Binding-site contacts:
Ligand atom CAA contacts residue FAD1 of chain 1.OA at 3.7 Å.
Ligand atom CAZ contacts residue PHE261 of chain 1.F at 3.6 Å (hydrophobic).
Ligand atom CAT contacts residue MET381 of chain 1.F at 3.6 Å (hydrophobic).
Ligand atom CAB contacts residue PRO326 of chain 1.F at 3.4 Å (hydrophobic).
Ligand atom OAG contacts residue FAD1 of chain 1.OA at 3.2 Å (h-bond).
Ligand atom CAN contacts residue THR327 of chain 1.F at 3.8 Å.
Ligand atom CAO contacts residue PHE261 of chain 1.F at 3.7 Å (hydrophobic).
Ligand atom CAE contacts residue PRO326 of chain 1.F at 3.8 Å (hydrophobic).
Ligand atom CAI contacts residue TYR106 of chain 1.F at 3.2 Å (hydrophobic).
Ligand atom NAD contacts residue PRO326 of chain 1.F at 3.2 Å (h-bond).
Ligand atom CBB contacts residue MET381 of chain 1.F at 3.2 Å (hydrophobic).
Ligand atom CAQ contacts residue PHE261 of chain 1.F at 3.5 Å (hydrophobic).
Ligand atom OAG contacts residue HIS57 of chain 1.F at 2.2 Å (h-bond).
Ligand atom NAD contacts residue LEU231 of chain 1.F at 3.4 Å.
Ligand atom OAH contacts residue PRO326 of chain 1.F at 3.4 Å (h-bond).
Ligand atom CAF contacts residue LEU231 of chain 1.F at 3.9 Å (hydrophobic).
Ligand atom CAE contacts residue LEU231 of chain 1.F at 3.8 Å (hydrophobic).
Ligand atom CAA contacts residue HIS57 of chain 1.F at 3.3 Å.
Ligand atom CAT contacts residue PHE261 of chain 1.F at 3.8 Å (hydrophobic).
Ligand atom CAY contacts residue LEU384 of chain 1.F at 3.7 Å (hydrophobic).
Ligand atom CAQ contacts residue MET381 of chain 1.F at 3.7 Å (hydrophobic).
Ligand atom CAR contacts residue PHE261 of chain 1.F at 3.8 Å (hydrophobic).
Ligand atom CAB contacts residue HIS57 of chain 1.F at 3.5 Å.
Ligand atom CAO contacts residue VAL246 of chain 1.F at 3.8 Å (hydrophobic).
Ligand atom NAD contacts residue THR327 of chain 1.F at 3.8 Å.
Ligand atom CAK contacts residue MET233 of chain 1.F at 3.6 Å (hydrophobic).
Ligand atom CAL contacts residue THR327 of chain 1.F at 3.2 Å.
Ligand atom OBA contacts residue ALA242 of chain 1.F at 3.2 Å (h-bond).
Ligand atom CAI contacts residue LEU58 of chain 1.F at 3.3 Å (hydrophobic).
Ligand atom CAC contacts residue PRO326 of chain 1.F at 3.0 Å (hydrophobic).
Ligand atom OAH contacts residue GLY329 of chain 1.F at 3.2 Å (h-bond).
Ligand atom OAH contacts residue ASN328 of chain 1.F at 3.5 Å (h-bond).
Ligand atom CAI contacts residue GLY329 of chain 1.F at 3.8 Å.
Ligand atom CAN contacts residue PRO326 of chain 1.F at 3.5 Å (hydrophobic).
Ligand atom CAM contacts residue THR327 of chain 1.F at 3.8 Å.
Ligand atom CAS contacts residue MET381 of chain 1.F at 3.5 Å (hydrophobic).
Ligand atom CAJ contacts residue VAL248 of chain 1.F at 3.9 Å (hydrophobic).
Ligand atom CAR contacts residue MET381 of chain 1.F at 3.4 Å (hydrophobic).
Ligand atom CAB contacts residue FAD1 of chain 1.OA at 3.3 Å.
Ligand atom CAI contacts residue LEU230 of chain 1.F at 3.8 Å (hydrophobic).

Sequence of chain 1.F:
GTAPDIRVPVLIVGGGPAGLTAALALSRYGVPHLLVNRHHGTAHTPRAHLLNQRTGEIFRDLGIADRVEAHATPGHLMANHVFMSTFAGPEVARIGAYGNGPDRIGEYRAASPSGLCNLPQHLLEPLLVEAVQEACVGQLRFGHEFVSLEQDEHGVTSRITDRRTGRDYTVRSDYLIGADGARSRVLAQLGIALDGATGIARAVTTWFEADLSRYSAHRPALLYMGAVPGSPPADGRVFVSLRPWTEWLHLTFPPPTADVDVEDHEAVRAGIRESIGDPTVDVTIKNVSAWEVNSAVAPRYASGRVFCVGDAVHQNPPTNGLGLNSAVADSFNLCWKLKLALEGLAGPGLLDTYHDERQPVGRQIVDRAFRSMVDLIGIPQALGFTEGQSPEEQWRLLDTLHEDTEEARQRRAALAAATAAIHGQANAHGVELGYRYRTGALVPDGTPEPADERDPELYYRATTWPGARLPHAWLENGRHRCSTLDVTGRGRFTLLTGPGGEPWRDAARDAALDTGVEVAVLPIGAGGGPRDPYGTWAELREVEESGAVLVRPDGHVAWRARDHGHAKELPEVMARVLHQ

This small molecule binds to this protein.
Small molecule (SMILES): C/C=C(\C)[C@H](O)[C@H](C)/C=C(C)/C=C/C/C(C)=C/Cc1nc(OC)cc(O)c1C